This protein binds this small molecule.
Small molecule (SMILES): Cc1cc(O)ccc1-c1ccc(-c2ccc(O)cc2C)s1

Binding-site contacts:
Ligand atom O01 contacts residue LEU85 of chain 1.A at 3.8 Å.
Ligand atom C02 contacts residue VAL116 of chain 1.A at 4.0 Å (hydrophobic).
Ligand atom C02 contacts residue MET226 of chain 1.A at 4.1 Å (hydrophobic).
Ligand atom C18 contacts residue LEU223 of chain 1.A at 3.6 Å (hydrophobic).
Ligand atom O01 contacts residue GLU51 of chain 1.A at 2.6 Å (salt-bridge).
Ligand atom O01 contacts residue ARG92 of chain 1.A at 2.8 Å (salt-bridge).
Ligand atom C14 contacts residue ARG92 of chain 1.A at 3.9 Å.
Ligand atom O02 contacts residue GLY118 of chain 1.A at 3.4 Å.
Ligand atom C06 contacts residue GLY219 of chain 1.A at 4.2 Å.
Ligand atom O02 contacts residue MET226 of chain 1.A at 4.0 Å.
Ligand atom C09 contacts residue LEU44 of chain 1.A at 3.8 Å (hydrophobic).
Ligand atom C10 contacts residue LEU44 of chain 1.A at 3.8 Å (hydrophobic).
Ligand atom C17 contacts residue LEU89 of chain 1.A at 3.7 Å (hydrophobic).
Ligand atom O02 contacts residue MET119 of chain 1.A at 3.3 Å (h-bond).
Ligand atom C03 contacts residue MET41 of chain 1.A at 3.9 Å (hydrophobic).
Ligand atom C11 contacts residue PHE102 of chain 1.A at 3.9 Å (hydrophobic).
Ligand atom C12 contacts residue LEU44 of chain 1.A at 3.9 Å (hydrophobic).
Ligand atom C13 contacts residue GLU51 of chain 1.A at 3.4 Å.
Ligand atom C05 contacts residue LEU223 of chain 1.A at 3.5 Å (hydrophobic).
Ligand atom C16 contacts residue LEU89 of chain 1.A at 4.1 Å (hydrophobic).
Ligand atom O02 contacts residue GLU117 of chain 1.A at 2.9 Å (salt-bridge).
Ligand atom C01 contacts residue GLU117 of chain 1.A at 4.0 Å.
Ligand atom C12 contacts residue PHE102 of chain 1.A at 4.1 Å (hydrophobic).
Ligand atom C14 contacts residue LEU85 of chain 1.A at 4.1 Å (hydrophobic).
Ligand atom C18 contacts residue GLY219 of chain 1.A at 3.8 Å.
Ligand atom C14 contacts residue GLU51 of chain 1.A at 3.3 Å.
Ligand atom C03 contacts residue LEU44 of chain 1.A at 4.2 Å (hydrophobic).
Ligand atom C02 contacts residue MET119 of chain 1.A at 3.8 Å (hydrophobic).
Ligand atom C02 contacts residue MET41 of chain 1.A at 3.9 Å (hydrophobic).
Ligand atom C16 contacts residue PHE102 of chain 1.A at 4.0 Å (hydrophobic).
Ligand atom C17 contacts residue MET86 of chain 1.A at 3.7 Å (hydrophobic).
Ligand atom C12 contacts residue ALA48 of chain 1.A at 4.1 Å (hydrophobic).
Ligand atom C01 contacts residue MET226 of chain 1.A at 4.0 Å (hydrophobic).
Ligand atom C06 contacts residue LEU223 of chain 1.A at 3.9 Å (hydrophobic).
Ligand atom O02 contacts residue HIS222 of chain 1.A at 3.4 Å.
Ligand atom C04 contacts residue LEU223 of chain 1.A at 3.9 Å (hydrophobic).
Ligand atom C15 contacts residue LEU85 of chain 1.A at 3.7 Å (hydrophobic).
Ligand atom C15 contacts residue LEU89 of chain 1.A at 3.9 Å (hydrophobic).
Ligand atom C10 contacts residue LEU223 of chain 1.A at 4.2 Å (hydrophobic).
Ligand atom C01 contacts residue MET119 of chain 1.A at 4.1 Å (hydrophobic).

Sequence of chain 1.A:
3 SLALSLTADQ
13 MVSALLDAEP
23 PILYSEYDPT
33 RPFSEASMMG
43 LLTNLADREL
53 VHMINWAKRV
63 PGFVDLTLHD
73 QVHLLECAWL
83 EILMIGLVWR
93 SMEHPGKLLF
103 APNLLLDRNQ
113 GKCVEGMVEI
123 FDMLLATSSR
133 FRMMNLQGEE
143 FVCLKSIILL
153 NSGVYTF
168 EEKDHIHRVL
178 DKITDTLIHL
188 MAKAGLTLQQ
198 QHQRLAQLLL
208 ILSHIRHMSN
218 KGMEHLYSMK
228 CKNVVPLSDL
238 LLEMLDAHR